Sequence of chain 1.U:
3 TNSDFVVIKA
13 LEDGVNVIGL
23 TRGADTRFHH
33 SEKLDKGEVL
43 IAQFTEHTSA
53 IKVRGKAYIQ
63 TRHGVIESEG

Binding-site contacts:
Ligand atom CZ2 contacts residue THR50 of chain 1.T at 3.9 Å.
Ligand atom C contacts residue THR50 of chain 1.T at 3.9 Å.
Ligand atom O contacts residue THR50 of chain 1.T at 2.8 Å (h-bond).
Ligand atom CG contacts residue SER51 of chain 1.U at 3.8 Å.
Ligand atom CB contacts residue THR28 of chain 1.U at 3.5 Å.
Ligand atom N contacts residue GLY25 of chain 1.U at 2.6 Å (h-bond).
Ligand atom NE1 contacts residue GLN45 of chain 1.T at 2.9 Å (h-bond).
Ligand atom O contacts residue HIS31 of chain 1.T at 3.9 Å.
Ligand atom CE2 contacts residue ALA44 of chain 1.T at 3.9 Å (hydrophobic).
Ligand atom N contacts residue THR23 of chain 1.U at 2.8 Å (h-bond).
Ligand atom CD1 contacts residue SER51 of chain 1.U at 3.4 Å.
Ligand atom CA contacts residue THR28 of chain 1.U at 3.3 Å.
Ligand atom OXT contacts residue THR47 of chain 1.T at 3.6 Å.
Ligand atom CZ2 contacts residue ALA44 of chain 1.T at 3.7 Å (hydrophobic).
Ligand atom O contacts residue THR47 of chain 1.T at 2.5 Å (h-bond).
Ligand atom CA contacts residue HIS31 of chain 1.T at 4.0 Å.
Ligand atom OXT contacts residue SER51 of chain 1.U at 2.9 Å (h-bond).
Ligand atom NE1 contacts residue ALA44 of chain 1.T at 3.8 Å.
Ligand atom CE2 contacts residue GLN45 of chain 1.T at 3.9 Å.
Ligand atom CH2 contacts residue GLY21 of chain 1.T at 3.6 Å.
Ligand atom CB contacts residue THR23 of chain 1.U at 3.7 Å.
Ligand atom N contacts residue ARG24 of chain 1.U at 3.8 Å.
Ligand atom CE3 contacts residue HIS31 of chain 1.T at 4.0 Å.
Ligand atom CE3 contacts residue HIS32 of chain 1.T at 3.9 Å.
Ligand atom C contacts residue THR47 of chain 1.T at 3.5 Å.
Ligand atom OXT contacts residue ARG24 of chain 1.U at 3.5 Å.
Ligand atom CA contacts residue GLY25 of chain 1.U at 3.5 Å.
Ligand atom CZ3 contacts residue GLY21 of chain 1.T at 3.6 Å.
Ligand atom CB contacts residue SER51 of chain 1.U at 3.4 Å.
Ligand atom C contacts residue GLY25 of chain 1.U at 3.5 Å.
Ligand atom CD1 contacts residue GLN45 of chain 1.T at 3.7 Å.
Ligand atom N contacts residue THR28 of chain 1.U at 3.1 Å (h-bond).
Ligand atom O contacts residue HIS49 of chain 1.T at 3.8 Å.
Ligand atom CD1 contacts residue THR47 of chain 1.T at 3.9 Å.
Ligand atom N contacts residue ASP27 of chain 1.U at 3.1 Å (salt-bridge).
Ligand atom CA contacts residue THR23 of chain 1.U at 3.8 Å.
Ligand atom CZ2 contacts residue ILE53 of chain 1.T at 3.9 Å (hydrophobic).
Ligand atom OXT contacts residue GLY25 of chain 1.U at 3.1 Å (h-bond).
Ligand atom CA contacts residue SER51 of chain 1.U at 3.9 Å.
Ligand atom C contacts residue SER51 of chain 1.U at 3.5 Å.

Sequence of chain 1.T:
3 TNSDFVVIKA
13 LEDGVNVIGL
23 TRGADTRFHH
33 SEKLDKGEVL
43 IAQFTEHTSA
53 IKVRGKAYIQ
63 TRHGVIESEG

This small molecule binds to this protein.
Small molecule (SMILES): N[C@@H](Cc1c[nH]c2ccccc12)C(=O)O